Sequence of chain 1.A:
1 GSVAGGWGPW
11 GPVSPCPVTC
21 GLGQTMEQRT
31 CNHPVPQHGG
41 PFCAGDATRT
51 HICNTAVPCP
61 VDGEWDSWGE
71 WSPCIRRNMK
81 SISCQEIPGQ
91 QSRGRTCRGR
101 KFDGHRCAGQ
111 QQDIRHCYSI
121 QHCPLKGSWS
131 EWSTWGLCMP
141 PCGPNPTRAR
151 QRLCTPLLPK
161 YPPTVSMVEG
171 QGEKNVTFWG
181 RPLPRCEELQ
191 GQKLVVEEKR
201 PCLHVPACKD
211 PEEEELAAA

Binding-site contacts:
Ligand atom C1 contacts residue ARG29 of chain 1.A at 3.8 Å.
Ligand atom C6 contacts residue ARG29 of chain 1.A at 3.9 Å.
Ligand atom O6 contacts residue ARG29 of chain 1.A at 3.1 Å (salt-bridge).
Ligand atom C2 contacts residue TRP7 of chain 1.A at 2.5 Å (hydrophobic).
Ligand atom C2 contacts residue ALA44 of chain 1.A at 3.9 Å (hydrophobic).
Ligand atom C1 contacts residue TRP7 of chain 1.A at 1.5 Å (hydrophobic).
Ligand atom C5 contacts residue TRP7 of chain 1.A at 3.7 Å (hydrophobic).
Ligand atom C1 contacts residue ALA44 of chain 1.A at 4.0 Å (hydrophobic).
Ligand atom O3 contacts residue TRP7 of chain 1.A at 4.2 Å.
Ligand atom O2 contacts residue GLY5 of chain 1.A at 4.2 Å.
Ligand atom C6 contacts residue TRP7 of chain 1.A at 4.3 Å (hydrophobic).
Ligand atom O2 contacts residue CYS43 of chain 1.A at 4.0 Å.
Ligand atom O2 contacts residue GLY6 of chain 1.A at 3.8 Å.
Ligand atom O5 contacts residue ALA44 of chain 1.A at 3.7 Å.
Ligand atom O2 contacts residue TRP7 of chain 1.A at 2.9 Å.
Ligand atom C4 contacts residue TRP7 of chain 1.A at 4.2 Å (hydrophobic).
Ligand atom C3 contacts residue TRP7 of chain 1.A at 3.8 Å (hydrophobic).
Ligand atom O5 contacts residue ARG29 of chain 1.A at 3.3 Å (salt-bridge).
Ligand atom C5 contacts residue ARG29 of chain 1.A at 4.2 Å.
Ligand atom O4 contacts residue ALA44 of chain 1.A at 3.7 Å.
Ligand atom O5 contacts residue TRP7 of chain 1.A at 2.4 Å.
Ligand atom C2 contacts residue CYS43 of chain 1.A at 4.5 Å (hydrophobic).

A protein and the small-molecule ligand that binds it are described below.
Small molecule (SMILES): OC[C@H]1O[C@H](O)[C@@H](O)[C@@H](O)[C@@H]1O